Binding-site contacts:
Ligand atom C8 contacts residue GLY25 of chain 1.M at 3.8 Å.
Ligand atom N6 contacts residue GLY102 of chain 1.M at 3.5 Å (h-bond).
Ligand atom C2 contacts residue ASP107 of chain 1.M at 3.3 Å.
Ligand atom C2 contacts residue CYS104 of chain 1.M at 2.9 Å (hydrophobic).
Ligand atom C20 contacts residue LEU24 of chain 1.M at 3.8 Å (hydrophobic).
Ligand atom N3 contacts residue GLY102 of chain 1.M at 3.7 Å.
Ligand atom C13 contacts residue LEU151 of chain 1.M at 3.4 Å (hydrophobic).
Ligand atom C24 contacts residue LEU24 of chain 1.M at 3.5 Å (hydrophobic).
Ligand atom C19 contacts residue GLY102 of chain 1.M at 3.6 Å.
Ligand atom C19 contacts residue TYR101 of chain 1.M at 3.5 Å (hydrophobic).
Ligand atom C15 contacts residue MET98 of chain 1.M at 3.2 Å (hydrophobic).
Ligand atom C3 contacts residue CYS104 of chain 1.M at 1.8 Å (hydrophobic).
Ligand atom O1 contacts residue TYR101 of chain 1.M at 2.7 Å (h-bond).
Ligand atom N2 contacts residue LEU151 of chain 1.M at 3.6 Å.
Ligand atom C18 contacts residue LEU151 of chain 1.M at 3.5 Å (hydrophobic).
Ligand atom C23 contacts residue PRO103 of chain 1.M at 3.8 Å (hydrophobic).
Ligand atom C27 contacts residue ASP107 of chain 1.M at 3.5 Å.
Ligand atom C25 contacts residue GLY102 of chain 1.M at 3.8 Å.
Ligand atom C20 contacts residue TYR101 of chain 1.M at 3.5 Å (hydrophobic).
Ligand atom N1 contacts residue ASP107 of chain 1.M at 2.6 Å (salt-bridge).
Ligand atom C11 contacts residue GLY102 of chain 1.M at 3.5 Å.
Ligand atom C18 contacts residue VAL32 of chain 1.M at 3.8 Å (hydrophobic).
Ligand atom C24 contacts residue ASP107 of chain 1.M at 3.7 Å.
Ligand atom C20 contacts residue GLY102 of chain 1.M at 3.8 Å.
Ligand atom O2 contacts residue ASP107 of chain 1.M at 3.4 Å (salt-bridge).
Ligand atom O1 contacts residue LYS100 of chain 1.M at 3.7 Å.
Ligand atom C4 contacts residue GLU148 of chain 1.M at 3.6 Å.
Ligand atom C14 contacts residue PRO99 of chain 1.M at 3.7 Å (hydrophobic).
Ligand atom C1 contacts residue ASP107 of chain 1.M at 3.3 Å.
Ligand atom C3 contacts residue ASP107 of chain 1.M at 3.4 Å.
Ligand atom O2 contacts residue CYS104 of chain 1.M at 2.6 Å (h-bond).
Ligand atom N5 contacts residue MET98 of chain 1.M at 3.5 Å.
Ligand atom N6 contacts residue TYR101 of chain 1.M at 3.0 Å (h-bond).
Ligand atom C22 contacts residue PRO103 of chain 1.M at 3.8 Å (hydrophobic).
Ligand atom C4 contacts residue CYS104 of chain 1.M at 2.9 Å (hydrophobic).
Ligand atom C5 contacts residue CYS104 of chain 1.M at 3.3 Å (hydrophobic).
Ligand atom O2 contacts residue PRO103 of chain 1.M at 3.4 Å.
Ligand atom C26 contacts residue LEU151 of chain 1.M at 3.6 Å (hydrophobic).
Ligand atom C12 contacts residue LEU151 of chain 1.M at 3.7 Å (hydrophobic).
Ligand atom C6 contacts residue GLU148 of chain 1.M at 3.8 Å.

Sequence of chain 1.M:
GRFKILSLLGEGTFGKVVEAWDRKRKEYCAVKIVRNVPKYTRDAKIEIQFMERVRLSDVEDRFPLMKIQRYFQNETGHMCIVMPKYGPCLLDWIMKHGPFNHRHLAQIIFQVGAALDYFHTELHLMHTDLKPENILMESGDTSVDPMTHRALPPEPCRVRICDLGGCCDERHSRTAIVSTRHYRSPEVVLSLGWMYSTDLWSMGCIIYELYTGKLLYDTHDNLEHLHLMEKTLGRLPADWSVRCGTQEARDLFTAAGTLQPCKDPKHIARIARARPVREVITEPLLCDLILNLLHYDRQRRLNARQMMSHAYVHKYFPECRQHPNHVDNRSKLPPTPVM

A protein and the small-molecule ligand that binds it are described below.
Small molecule (SMILES): Cc1cc(C(=O)Nc2nc3cccc(C)c3n2[C@@H]2CCCCN(C(=O)C=CCN(C)C)C2)ccn1